Sequence of chain 1.A:
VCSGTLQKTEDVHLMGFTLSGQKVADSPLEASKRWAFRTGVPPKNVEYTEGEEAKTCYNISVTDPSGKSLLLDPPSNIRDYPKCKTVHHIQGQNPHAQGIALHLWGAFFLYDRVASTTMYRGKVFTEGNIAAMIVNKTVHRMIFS

Sequence of chain 1.B:
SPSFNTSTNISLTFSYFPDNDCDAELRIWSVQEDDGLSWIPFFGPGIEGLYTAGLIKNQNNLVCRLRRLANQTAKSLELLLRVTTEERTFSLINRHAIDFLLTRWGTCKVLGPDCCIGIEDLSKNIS

The protein below binds the small molecule below.
Small molecule (SMILES): CC(=O)N[C@H]1[C@H](O[C@H]2[C@H](O)[C@@H](NC(C)=O)CO[C@@H]2CO)O[C@H](CO)[C@@H](O[C@@H]2O[C@H](CO[C@H]3O[C@H](CO)[C@@H](O)[C@H](O)[C@@H]3O)[C@@H](O)[C@H](O[C@H]3O[C@H](CO)[C@@H](O)[C@H](O)[C@@H]3O[C@H]3O[C@H](CO)[C@@H](O)[C@H](O)[C@@H]3O)[C@@H]2O)[C@@H]1O

Binding-site contacts:
Ligand atom C6 contacts residue PHE101 of chain 3.B at 3.5 Å (hydrophobic).
Ligand atom C6 contacts residue GLN41 of chain 1.A at 4.2 Å.
Ligand atom C7 contacts residue TRP124 of chain 1.A at 4.0 Å (hydrophobic).
Ligand atom C8 contacts residue ALA132 of chain 1.B at 4.1 Å (hydrophobic).
Ligand atom O5 contacts residue ASN129 of chain 1.B at 2.4 Å (h-bond).
Ligand atom C2 contacts residue ASN129 of chain 1.B at 2.6 Å.
Ligand atom O5 contacts residue GLN41 of chain 1.A at 2.9 Å (h-bond).
Ligand atom O6 contacts residue VAL43 of chain 1.A at 4.3 Å.
Ligand atom O5 contacts residue TRP124 of chain 1.A at 4.3 Å.
Ligand atom C5 contacts residue TRP124 of chain 1.A at 3.7 Å (hydrophobic).
Ligand atom C2 contacts residue TRP124 of chain 1.A at 4.3 Å (hydrophobic).
Ligand atom C4 contacts residue TRP124 of chain 1.A at 3.9 Å (hydrophobic).
Ligand atom C3 contacts residue TRP124 of chain 1.A at 3.8 Å (hydrophobic).
Ligand atom C8 contacts residue ASN148 of chain 1.A at 3.6 Å.
Ligand atom O7 contacts residue ASN148 of chain 1.A at 3.5 Å (h-bond).
Ligand atom O7 contacts residue ALA126 of chain 1.A at 3.8 Å.
Ligand atom O6 contacts residue LEU123 of chain 1.A at 4.2 Å.
Ligand atom C8 contacts residue ASN129 of chain 1.B at 3.7 Å.
Ligand atom C5 contacts residue ASN129 of chain 1.B at 3.6 Å.
Ligand atom O7 contacts residue TRP124 of chain 1.A at 4.3 Å.
Ligand atom O6 contacts residue TRP124 of chain 1.A at 3.6 Å.
Ligand atom C1 contacts residue ASN129 of chain 1.B at 1.4 Å.
Ligand atom O3 contacts residue TRP124 of chain 1.A at 3.5 Å.
Ligand atom C5 contacts residue GLN41 of chain 1.A at 4.2 Å.
Ligand atom N2 contacts residue ASN129 of chain 1.B at 3.0 Å (h-bond).
Ligand atom O6 contacts residue PHE101 of chain 3.B at 3.1 Å.
Ligand atom C1 contacts residue TRP124 of chain 1.A at 4.0 Å (hydrophobic).
Ligand atom N2 contacts residue TRP124 of chain 1.A at 4.0 Å.
Ligand atom O6 contacts residue GLN41 of chain 1.A at 3.3 Å (h-bond).
Ligand atom O6 contacts residue LEU123 of chain 1.A at 4.0 Å.
Ligand atom O4 contacts residue TRP124 of chain 1.A at 3.9 Å.
Ligand atom O7 contacts residue ASN129 of chain 1.B at 4.0 Å.
Ligand atom C3 contacts residue ASN129 of chain 1.B at 3.9 Å.
Ligand atom C8 contacts residue GLY125 of chain 1.A at 4.3 Å.
Ligand atom C8 contacts residue TRP97 of chain 3.B at 3.8 Å (hydrophobic).
Ligand atom C6 contacts residue TRP124 of chain 1.A at 4.1 Å (hydrophobic).
Ligand atom C7 contacts residue ASN148 of chain 1.A at 4.0 Å.
Ligand atom C7 contacts residue ASN129 of chain 1.B at 3.7 Å.
Ligand atom C8 contacts residue TRP124 of chain 1.A at 4.0 Å (hydrophobic).
Ligand atom C1 contacts residue GLN41 of chain 1.A at 3.5 Å.

Sequence of chain 3.B:
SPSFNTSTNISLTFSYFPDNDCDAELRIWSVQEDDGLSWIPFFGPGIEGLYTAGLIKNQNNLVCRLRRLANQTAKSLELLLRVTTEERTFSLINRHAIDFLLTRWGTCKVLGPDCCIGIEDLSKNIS